This protein binds this small molecule.
Small molecule (SMILES): CC(C)C[C@@H](N)C(=O)N[C@H](CCCCN)C(=O)N[C@H](C)C(=O)N[C@H](CC(C)C)C(=O)N[C@H](C)C(=O)N[C@H](CCCCN)C(=O)N[C@H](CC(C)C)C(=O)N[C@H](C)C=O

Sequence of chain 1.A:
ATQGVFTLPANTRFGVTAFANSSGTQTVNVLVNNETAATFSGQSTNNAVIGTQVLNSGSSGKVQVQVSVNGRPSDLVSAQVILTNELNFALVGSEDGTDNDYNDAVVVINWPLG

Binding-site contacts:
Ligand atom CG contacts residue ZDC1 of chain 1.E at 4.2 Å.
Ligand atom N contacts residue ZDC1 of chain 1.E at 3.2 Å (h-bond).
Ligand atom N contacts residue ZDC1 of chain 1.E at 1.2 Å.
Ligand atom N contacts residue SER23 of chain 1.A at 4.1 Å.
Ligand atom CA contacts residue ZDC1 of chain 1.E at 4.4 Å.
Ligand atom C contacts residue ZDC1 of chain 1.E at 3.0 Å.
Ligand atom CG contacts residue SER23 of chain 1.A at 4.3 Å.
Ligand atom CD1 contacts residue SER23 of chain 1.A at 3.7 Å.
Ligand atom O contacts residue ZDC1 of chain 1.E at 3.6 Å.
Ligand atom CD2 contacts residue ASN70 of chain 1.A at 3.6 Å.
Ligand atom CA contacts residue SER23 of chain 1.A at 4.0 Å.
Ligand atom CA contacts residue ZDC1 of chain 1.E at 2.4 Å.
Ligand atom CG contacts residue GLY24 of chain 1.A at 3.9 Å.
Ligand atom CB contacts residue ZDC1 of chain 1.E at 3.6 Å.
Ligand atom CB contacts residue GLY24 of chain 1.A at 4.2 Å.